Sequence of chain 1.A:
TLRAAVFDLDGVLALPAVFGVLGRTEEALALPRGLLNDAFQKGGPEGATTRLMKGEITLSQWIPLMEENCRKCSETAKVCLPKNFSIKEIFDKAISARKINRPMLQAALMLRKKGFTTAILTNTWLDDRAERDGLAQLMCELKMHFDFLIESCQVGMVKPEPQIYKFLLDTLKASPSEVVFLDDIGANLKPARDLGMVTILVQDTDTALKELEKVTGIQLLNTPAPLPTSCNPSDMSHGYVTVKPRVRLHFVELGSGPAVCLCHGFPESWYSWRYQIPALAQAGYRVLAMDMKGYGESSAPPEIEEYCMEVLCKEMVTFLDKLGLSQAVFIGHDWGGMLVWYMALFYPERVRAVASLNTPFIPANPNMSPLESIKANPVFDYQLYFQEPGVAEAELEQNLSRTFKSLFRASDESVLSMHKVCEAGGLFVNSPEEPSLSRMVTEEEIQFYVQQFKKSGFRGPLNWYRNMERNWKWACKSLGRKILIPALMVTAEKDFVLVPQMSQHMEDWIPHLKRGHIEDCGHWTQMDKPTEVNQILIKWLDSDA

A protein and the small-molecule ligand that binds it are described below.
Small molecule (SMILES): Brc1cccc2ncccc12

Binding-site contacts:
Ligand atom C1 contacts residue HIS525 of chain 1.A at 3.5 Å.
Ligand atom C1 contacts residue VAL499 of chain 1.A at 4.1 Å (hydrophobic).
Ligand atom C8 contacts residue HIS525 of chain 1.A at 3.8 Å.
Ligand atom C8 contacts residue VAL499 of chain 1.A at 4.2 Å (hydrophobic).
Ligand atom C4 contacts residue ASP497 of chain 1.A at 4.4 Å.
Ligand atom C4 contacts residue HIS525 of chain 1.A at 3.4 Å.
Ligand atom C2 contacts residue MET420 of chain 1.A at 3.5 Å (hydrophobic).
Ligand atom N10 contacts residue VAL499 of chain 1.A at 4.4 Å.
Ligand atom C7 contacts residue HIS525 of chain 1.A at 4.3 Å.
Ligand atom C3 contacts residue TRP526 of chain 1.A at 3.5 Å (hydrophobic).
Ligand atom C6 contacts residue TRP526 of chain 1.A at 4.2 Å (hydrophobic).
Ligand atom C7 contacts residue MET420 of chain 1.A at 4.1 Å (hydrophobic).
Ligand atom C2 contacts residue LEU409 of chain 1.A at 3.9 Å (hydrophobic).
Ligand atom C3 contacts residue MET420 of chain 1.A at 3.7 Å (hydrophobic).
Ligand atom C5 contacts residue TYR467 of chain 1.A at 4.5 Å (hydrophobic).
Ligand atom C5 contacts residue HIS525 of chain 1.A at 3.9 Å.
Ligand atom C9 contacts residue HIS525 of chain 1.A at 4.4 Å.
Ligand atom BR contacts residue TRP526 of chain 1.A at 4.3 Å.
Ligand atom BR contacts residue PHE268 of chain 1.A at 3.9 Å.
Ligand atom C5 contacts residue TYR384 of chain 1.A at 4.1 Å (hydrophobic).
Ligand atom C4 contacts residue VAL499 of chain 1.A at 3.6 Å (hydrophobic).
Ligand atom C1 contacts residue TYR384 of chain 1.A at 4.3 Å (hydrophobic).
Ligand atom C1 contacts residue ASP336 of chain 1.A at 4.3 Å.
Ligand atom N10 contacts residue MET420 of chain 1.A at 4.0 Å.
Ligand atom BR contacts residue LEU409 of chain 1.A at 3.8 Å.
Ligand atom C5 contacts residue ASP336 of chain 1.A at 4.4 Å.
Ligand atom C9 contacts residue TRP526 of chain 1.A at 4.2 Å (hydrophobic).
Ligand atom C2 contacts residue LEU418 of chain 1.A at 4.5 Å (hydrophobic).
Ligand atom C8 contacts residue TRP526 of chain 1.A at 4.3 Å (hydrophobic).
Ligand atom C3 contacts residue LEU409 of chain 1.A at 3.6 Å (hydrophobic).
Ligand atom C6 contacts residue MET420 of chain 1.A at 3.6 Å (hydrophobic).
Ligand atom N10 contacts residue HIS525 of chain 1.A at 3.8 Å.
Ligand atom C7 contacts residue TRP526 of chain 1.A at 3.8 Å (hydrophobic).
Ligand atom C2 contacts residue TRP526 of chain 1.A at 3.8 Å (hydrophobic).
Ligand atom C8 contacts residue MET420 of chain 1.A at 4.2 Å (hydrophobic).